Binding-site contacts:
Ligand atom C12 contacts residue MET1290 of chain 1.F at 3.7 Å (hydrophobic).
Ligand atom C09 contacts residue HIS584 of chain 1.F at 4.1 Å.
Ligand atom C11 contacts residue MET1290 of chain 1.F at 3.8 Å (hydrophobic).
Ligand atom C12 contacts residue LEU1149 of chain 1.F at 4.1 Å (hydrophobic).
Ligand atom C13 contacts residue LEU580 of chain 1.F at 4.1 Å (hydrophobic).
Ligand atom C10 contacts residue ASP1031 of chain 1.F at 4.2 Å.
Ligand atom C14 contacts residue LEU580 of chain 1.F at 3.7 Å (hydrophobic).
Ligand atom C17 contacts residue ILE552 of chain 1.F at 4.0 Å (hydrophobic).
Ligand atom C17 contacts residue VAL555 of chain 1.F at 3.7 Å (hydrophobic).
Ligand atom C16 contacts residue VAL555 of chain 1.F at 4.2 Å (hydrophobic).
Ligand atom C11 contacts residue HIS584 of chain 1.F at 4.0 Å.
Ligand atom C13 contacts residue ASP1031 of chain 1.F at 3.3 Å.
Ligand atom CL1 contacts residue ILE552 of chain 1.F at 3.4 Å.
Ligand atom N07 contacts residue LEU580 of chain 1.F at 3.8 Å.
Ligand atom C10 contacts residue THR1286 of chain 1.F at 3.5 Å.
Ligand atom C09 contacts residue MET1290 of chain 1.F at 4.1 Å (hydrophobic).
Ligand atom S03 contacts residue ILE552 of chain 1.F at 3.8 Å.
Ligand atom O04 contacts residue LEU580 of chain 1.F at 4.1 Å.
Ligand atom C16 contacts residue LEU580 of chain 1.F at 4.2 Å (hydrophobic).
Ligand atom S03 contacts residue PRO551 of chain 1.F at 3.8 Å.
Ligand atom CL1 contacts residue CYS1072 of chain 1.F at 3.5 Å.
Ligand atom C10 contacts residue MET1290 of chain 1.F at 3.6 Å (hydrophobic).
Ligand atom C11 contacts residue THR1286 of chain 1.F at 3.7 Å.
Ligand atom S02 contacts residue HIS584 of chain 1.F at 4.1 Å.
Ligand atom C09 contacts residue ASP1031 of chain 1.F at 3.9 Å.
Ligand atom C14 contacts residue ASP1031 of chain 1.F at 3.5 Å.
Ligand atom O05 contacts residue HIS584 of chain 1.F at 4.0 Å.
Ligand atom N06 contacts residue TYR1287 of chain 1.F at 4.0 Å.
Ligand atom C15 contacts residue LEU580 of chain 1.F at 4.0 Å (hydrophobic).
Ligand atom N07 contacts residue ASP1031 of chain 1.F at 2.6 Å (salt-bridge).
Ligand atom O04 contacts residue HIS584 of chain 1.F at 4.0 Å.
Ligand atom N06 contacts residue ASP1031 of chain 1.F at 2.7 Å (salt-bridge).
Ligand atom C16 contacts residue ASP1031 of chain 1.F at 3.7 Å.
Ligand atom N08 contacts residue HIS584 of chain 1.F at 3.4 Å (h-bond).
Ligand atom CL1 contacts residue ILE1030 of chain 1.F at 4.2 Å.
Ligand atom C16 contacts residue ILE1030 of chain 1.F at 3.5 Å (hydrophobic).
Ligand atom C10 contacts residue TYR1287 of chain 1.F at 4.0 Å (hydrophobic).
Ligand atom S03 contacts residue VAL555 of chain 1.F at 3.9 Å.
Ligand atom CL1 contacts residue VAL555 of chain 1.F at 3.6 Å.
Ligand atom C12 contacts residue HIS584 of chain 1.F at 3.6 Å.

Sequence of chain 1.F:
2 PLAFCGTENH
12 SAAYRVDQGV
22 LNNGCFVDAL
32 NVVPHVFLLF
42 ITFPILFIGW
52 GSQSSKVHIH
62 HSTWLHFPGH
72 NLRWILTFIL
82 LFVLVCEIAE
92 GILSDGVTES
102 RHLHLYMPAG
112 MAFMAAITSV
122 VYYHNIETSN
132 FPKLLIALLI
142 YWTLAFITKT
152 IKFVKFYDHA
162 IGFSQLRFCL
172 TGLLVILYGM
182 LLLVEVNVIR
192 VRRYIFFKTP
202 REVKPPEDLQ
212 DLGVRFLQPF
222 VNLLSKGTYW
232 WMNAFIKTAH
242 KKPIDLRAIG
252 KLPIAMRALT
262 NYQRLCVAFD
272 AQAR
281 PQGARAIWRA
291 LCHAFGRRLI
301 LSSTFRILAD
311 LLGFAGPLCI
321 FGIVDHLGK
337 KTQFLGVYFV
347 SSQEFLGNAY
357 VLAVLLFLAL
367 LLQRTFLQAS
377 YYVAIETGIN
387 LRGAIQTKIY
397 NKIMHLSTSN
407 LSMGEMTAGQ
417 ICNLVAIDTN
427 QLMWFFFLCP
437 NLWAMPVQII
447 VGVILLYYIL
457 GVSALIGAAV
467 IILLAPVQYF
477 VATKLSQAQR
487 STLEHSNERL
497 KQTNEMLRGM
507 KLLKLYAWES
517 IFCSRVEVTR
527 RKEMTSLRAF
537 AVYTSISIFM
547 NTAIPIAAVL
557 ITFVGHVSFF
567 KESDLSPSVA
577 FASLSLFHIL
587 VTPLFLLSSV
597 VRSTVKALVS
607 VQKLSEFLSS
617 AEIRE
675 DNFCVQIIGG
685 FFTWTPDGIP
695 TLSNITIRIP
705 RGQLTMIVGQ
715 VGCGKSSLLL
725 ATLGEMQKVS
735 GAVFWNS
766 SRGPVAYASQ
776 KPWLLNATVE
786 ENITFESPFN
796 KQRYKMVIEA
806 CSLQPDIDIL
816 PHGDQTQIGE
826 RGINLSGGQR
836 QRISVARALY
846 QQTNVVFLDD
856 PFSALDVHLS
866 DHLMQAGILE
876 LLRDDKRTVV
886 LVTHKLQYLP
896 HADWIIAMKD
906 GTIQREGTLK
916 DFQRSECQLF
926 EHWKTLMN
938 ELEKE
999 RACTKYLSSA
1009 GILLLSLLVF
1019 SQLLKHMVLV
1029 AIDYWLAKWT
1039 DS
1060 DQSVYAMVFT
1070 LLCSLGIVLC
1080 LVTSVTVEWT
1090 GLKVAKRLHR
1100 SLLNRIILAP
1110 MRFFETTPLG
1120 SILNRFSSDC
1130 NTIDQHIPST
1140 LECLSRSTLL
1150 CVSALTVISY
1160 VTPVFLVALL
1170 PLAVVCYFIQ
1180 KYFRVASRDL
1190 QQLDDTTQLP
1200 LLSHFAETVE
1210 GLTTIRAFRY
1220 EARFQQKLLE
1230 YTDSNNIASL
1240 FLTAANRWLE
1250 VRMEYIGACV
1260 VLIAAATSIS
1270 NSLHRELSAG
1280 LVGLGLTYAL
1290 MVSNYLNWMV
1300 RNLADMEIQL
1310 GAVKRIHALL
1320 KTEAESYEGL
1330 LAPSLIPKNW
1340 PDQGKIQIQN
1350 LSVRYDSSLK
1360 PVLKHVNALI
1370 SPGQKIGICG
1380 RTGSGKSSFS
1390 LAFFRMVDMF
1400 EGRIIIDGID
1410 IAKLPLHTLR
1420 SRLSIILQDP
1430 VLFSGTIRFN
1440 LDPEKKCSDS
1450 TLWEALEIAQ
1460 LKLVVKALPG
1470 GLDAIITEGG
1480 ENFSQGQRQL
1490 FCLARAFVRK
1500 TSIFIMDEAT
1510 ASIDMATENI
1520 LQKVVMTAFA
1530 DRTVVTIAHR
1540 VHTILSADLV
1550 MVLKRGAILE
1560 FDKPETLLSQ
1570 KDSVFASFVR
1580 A

The small molecule below binds the protein below.
Small molecule (SMILES): CC1(NC2=NS(=O)(=O)c3sc(Cl)cc3N2)CC1